The protein below binds the small molecule below.
Small molecule (SMILES): CC(=O)N[C@@H]1[C@@H](O[C@@H]2O[C@H](CO)[C@H](O)[C@H](O[C@]3(C(=O)O)C[C@H](O)[C@@H](NC(C)=O)[C@H]([C@H](O)[C@H](O)CO)O3)[C@H]2O)[C@H](O)[C@@H](CO[C@]2(C(=O)O)C[C@H](O)[C@@H](NC(C)=O)[C@H]([C@H](O)[C@H](O)CO)O2)O[C@H]1O

Sequence of chain 6.B:
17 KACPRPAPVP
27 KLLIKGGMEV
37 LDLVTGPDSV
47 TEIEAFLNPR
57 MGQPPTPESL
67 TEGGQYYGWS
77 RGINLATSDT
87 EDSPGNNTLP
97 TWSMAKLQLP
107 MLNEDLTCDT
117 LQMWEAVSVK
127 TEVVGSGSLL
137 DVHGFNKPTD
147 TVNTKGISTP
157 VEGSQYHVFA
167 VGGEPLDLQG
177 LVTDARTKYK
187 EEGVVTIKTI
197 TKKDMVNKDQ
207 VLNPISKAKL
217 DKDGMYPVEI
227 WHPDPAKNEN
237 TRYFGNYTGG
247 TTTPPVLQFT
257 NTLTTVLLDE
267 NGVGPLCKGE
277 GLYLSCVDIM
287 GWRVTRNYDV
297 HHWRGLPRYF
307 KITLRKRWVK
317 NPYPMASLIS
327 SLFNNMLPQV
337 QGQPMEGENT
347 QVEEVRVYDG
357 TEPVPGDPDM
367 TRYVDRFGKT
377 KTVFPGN

Binding-site contacts:
Ligand atom C3 contacts residue HIS298 of chain 6.A at 3.6 Å.
Ligand atom O4 contacts residue GLY78 of chain 6.A at 3.1 Å.
Ligand atom O10 contacts residue THR291 of chain 6.A at 4.3 Å.
Ligand atom O1A contacts residue SER89 of chain 6.A at 3.1 Å (h-bond).
Ligand atom O8 contacts residue TYR72 of chain 6.A at 4.3 Å.
Ligand atom C4 contacts residue ASN93 of chain 6.A at 4.2 Å.
Ligand atom C4 contacts residue TYR72 of chain 6.A at 3.8 Å (hydrophobic).
Ligand atom O4 contacts residue ILE79 of chain 6.A at 4.0 Å.
Ligand atom O1A contacts residue GLY78 of chain 6.A at 3.2 Å (h-bond).
Ligand atom O4 contacts residue ASN80 of chain 6.A at 4.3 Å.
Ligand atom C1 contacts residue ARG77 of chain 6.A at 3.6 Å.
Ligand atom C3 contacts residue GLY78 of chain 6.A at 3.6 Å.
Ligand atom C1 contacts residue SER89 of chain 6.A at 3.5 Å.
Ligand atom O4 contacts residue THR291 of chain 6.A at 3.5 Å.
Ligand atom C2 contacts residue GLY78 of chain 6.A at 3.9 Å.
Ligand atom O1B contacts residue SER89 of chain 6.A at 3.1 Å (h-bond).
Ligand atom C11 contacts residue ASP85 of chain 6.B at 4.0 Å.
Ligand atom O1B contacts residue ARG77 of chain 6.A at 2.9 Å (salt-bridge).
Ligand atom C5 contacts residue TYR72 of chain 6.A at 3.9 Å (hydrophobic).
Ligand atom C6 contacts residue TYR72 of chain 6.A at 4.0 Å (hydrophobic).
Ligand atom O8 contacts residue ARG77 of chain 6.A at 3.2 Å (salt-bridge).
Ligand atom C3 contacts residue GLY78 of chain 6.A at 4.0 Å.
Ligand atom O4 contacts residue HIS298 of chain 6.A at 2.7 Å (h-bond).
Ligand atom O3 contacts residue GLY78 of chain 6.A at 3.3 Å.
Ligand atom C1 contacts residue LYS186 of chain 6.A at 3.9 Å.
Ligand atom C1 contacts residue TYR72 of chain 6.A at 4.1 Å (hydrophobic).
Ligand atom C3 contacts residue VAL296 of chain 6.A at 3.7 Å (hydrophobic).
Ligand atom C6 contacts residue ASN93 of chain 6.A at 3.0 Å.
Ligand atom O6 contacts residue ASN93 of chain 6.A at 3.0 Å (h-bond).
Ligand atom C1 contacts residue GLY78 of chain 6.A at 3.7 Å.
Ligand atom O1A contacts residue LYS186 of chain 6.A at 2.8 Å (salt-bridge).
Ligand atom N5 contacts residue TYR72 of chain 6.A at 3.4 Å (h-bond).
Ligand atom C4 contacts residue GLY78 of chain 6.A at 3.4 Å.
Ligand atom O1A contacts residue TYR72 of chain 6.A at 3.5 Å.
Ligand atom O1A contacts residue HIS298 of chain 6.A at 3.9 Å.
Ligand atom O1B contacts residue TYR72 of chain 6.A at 4.1 Å.
Ligand atom C4 contacts residue HIS298 of chain 6.A at 3.2 Å.
Ligand atom O4 contacts residue VAL296 of chain 6.A at 3.9 Å.
Ligand atom C5 contacts residue ASN93 of chain 6.A at 3.6 Å.
Ligand atom O1A contacts residue ARG77 of chain 6.A at 3.2 Å (salt-bridge).

Sequence of chain 6.A:
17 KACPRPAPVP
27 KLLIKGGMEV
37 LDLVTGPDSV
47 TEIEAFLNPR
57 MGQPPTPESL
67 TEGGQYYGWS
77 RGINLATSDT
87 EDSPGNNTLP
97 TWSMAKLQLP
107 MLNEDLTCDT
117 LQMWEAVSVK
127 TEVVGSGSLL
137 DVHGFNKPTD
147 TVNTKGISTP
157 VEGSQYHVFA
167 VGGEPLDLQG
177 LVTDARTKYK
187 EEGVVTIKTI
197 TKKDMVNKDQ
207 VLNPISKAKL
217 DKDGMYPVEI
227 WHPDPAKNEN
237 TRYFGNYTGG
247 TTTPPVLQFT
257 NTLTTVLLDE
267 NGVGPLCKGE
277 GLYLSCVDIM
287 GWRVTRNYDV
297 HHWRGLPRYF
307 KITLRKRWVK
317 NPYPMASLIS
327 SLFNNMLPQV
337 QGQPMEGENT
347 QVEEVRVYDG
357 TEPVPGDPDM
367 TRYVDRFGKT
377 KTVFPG